This protein binds this small molecule.
Small molecule (SMILES): N[C@@H](CCC(=O)Nc1ccc(OC[C@@H](O)c2ccccc2)cc1)C(=O)O

Sequence of chain 1.A:
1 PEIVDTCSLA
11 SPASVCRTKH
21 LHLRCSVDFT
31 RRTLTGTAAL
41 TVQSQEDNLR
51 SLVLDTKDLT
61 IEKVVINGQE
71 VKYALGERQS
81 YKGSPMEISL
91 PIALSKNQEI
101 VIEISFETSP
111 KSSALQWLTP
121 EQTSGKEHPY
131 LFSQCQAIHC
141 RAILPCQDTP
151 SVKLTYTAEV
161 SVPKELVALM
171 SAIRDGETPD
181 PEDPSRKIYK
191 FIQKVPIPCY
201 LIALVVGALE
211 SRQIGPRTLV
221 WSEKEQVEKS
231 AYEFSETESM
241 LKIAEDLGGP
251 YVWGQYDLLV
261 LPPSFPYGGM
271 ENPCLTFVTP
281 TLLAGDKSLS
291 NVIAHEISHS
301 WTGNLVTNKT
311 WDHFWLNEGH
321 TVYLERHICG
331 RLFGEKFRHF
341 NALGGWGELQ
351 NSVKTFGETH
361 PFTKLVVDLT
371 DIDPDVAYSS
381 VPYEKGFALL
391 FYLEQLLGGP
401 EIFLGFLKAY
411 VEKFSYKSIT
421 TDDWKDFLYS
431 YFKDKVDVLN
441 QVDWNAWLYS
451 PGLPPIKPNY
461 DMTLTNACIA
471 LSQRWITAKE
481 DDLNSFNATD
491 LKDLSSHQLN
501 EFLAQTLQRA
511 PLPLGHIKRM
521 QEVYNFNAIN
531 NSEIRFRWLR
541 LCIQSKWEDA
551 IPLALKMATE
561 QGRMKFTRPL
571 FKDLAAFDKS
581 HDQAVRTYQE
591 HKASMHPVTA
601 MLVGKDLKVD

Binding-site contacts:
Ligand atom O21 contacts residue ALA377 of chain 1.A at 3.4 Å.
Ligand atom C26 contacts residue VAL367 of chain 1.A at 3.4 Å (hydrophobic).
Ligand atom O3 contacts residue GLY269 of chain 1.A at 2.9 Å (h-bond).
Ligand atom C2 contacts residue ZN1 of chain 1.B at 3.0 Å.
Ligand atom O1 contacts residue HIS299 of chain 1.A at 3.5 Å (h-bond).
Ligand atom O1 contacts residue HIS295 of chain 1.A at 3.1 Å (h-bond).
Ligand atom C16 contacts residue PHE314 of chain 1.A at 3.4 Å (hydrophobic).
Ligand atom C25 contacts residue TRP311 of chain 1.A at 3.3 Å (hydrophobic).
Ligand atom N10 contacts residue GLN136 of chain 1.A at 3.4 Å (h-bond).
Ligand atom O3 contacts residue ZN1 of chain 1.B at 3.5 Å.
Ligand atom C25 contacts residue PHE314 of chain 1.A at 3.4 Å (hydrophobic).
Ligand atom O3 contacts residue GLU296 of chain 1.A at 2.6 Å (salt-bridge).
Ligand atom C8 contacts residue GLN136 of chain 1.A at 3.0 Å.
Ligand atom C28 contacts residue ALA377 of chain 1.A at 3.5 Å (hydrophobic).
Ligand atom C4 contacts residue GLY269 of chain 1.A at 3.3 Å.
Ligand atom C24 contacts residue TRP311 of chain 1.A at 3.0 Å (hydrophobic).
Ligand atom O9 contacts residue TYR383 of chain 1.A at 3.6 Å.
Ligand atom O1 contacts residue TYR383 of chain 1.A at 3.1 Å (h-bond).
Ligand atom C7 contacts residue TYR267 of chain 1.A at 3.6 Å (hydrophobic).
Ligand atom C13 contacts residue TYR267 of chain 1.A at 3.7 Å (hydrophobic).
Ligand atom C7 contacts residue GLN136 of chain 1.A at 3.5 Å.
Ligand atom O21 contacts residue PRO374 of chain 1.A at 2.7 Å (h-bond).
Ligand atom O1 contacts residue ZN1 of chain 1.B at 2.0 Å.
Ligand atom C4 contacts residue GLU271 of chain 1.A at 3.4 Å.
Ligand atom C25 contacts residue VAL367 of chain 1.A at 3.3 Å (hydrophobic).
Ligand atom O18 contacts residue PRO374 of chain 1.A at 3.1 Å (h-bond).
Ligand atom C24 contacts residue PHE314 of chain 1.A at 3.2 Å (hydrophobic).
Ligand atom O9 contacts residue PHE314 of chain 1.A at 3.6 Å.
Ligand atom N5 contacts residue GLU318 of chain 1.A at 3.5 Å (salt-bridge).
Ligand atom O9 contacts residue GLN136 of chain 1.A at 3.0 Å (h-bond).
Ligand atom C17 contacts residue GLN136 of chain 1.A at 3.6 Å.
Ligand atom C14 contacts residue PRO374 of chain 1.A at 3.5 Å (hydrophobic).
Ligand atom C2 contacts residue GLY269 of chain 1.A at 3.5 Å.
Ligand atom O21 contacts residue TYR378 of chain 1.A at 3.2 Å (h-bond).
Ligand atom N5 contacts residue GLU271 of chain 1.A at 2.8 Å (salt-bridge).
Ligand atom N5 contacts residue GLN136 of chain 1.A at 2.7 Å (h-bond).
Ligand atom C6 contacts residue GLY269 of chain 1.A at 3.6 Å.
Ligand atom O3 contacts residue HIS295 of chain 1.A at 3.6 Å.
Ligand atom C17 contacts residue PHE314 of chain 1.A at 3.3 Å (hydrophobic).
Ligand atom O1 contacts residue GLU318 of chain 1.A at 3.2 Å (salt-bridge).